This protein binds this small molecule.
Small molecule (SMILES): Cc1nc(-c2ccccc2)[nH]c1CCN1C(=O)c2ccccc2C1=O

Sequence of chain 1.C:
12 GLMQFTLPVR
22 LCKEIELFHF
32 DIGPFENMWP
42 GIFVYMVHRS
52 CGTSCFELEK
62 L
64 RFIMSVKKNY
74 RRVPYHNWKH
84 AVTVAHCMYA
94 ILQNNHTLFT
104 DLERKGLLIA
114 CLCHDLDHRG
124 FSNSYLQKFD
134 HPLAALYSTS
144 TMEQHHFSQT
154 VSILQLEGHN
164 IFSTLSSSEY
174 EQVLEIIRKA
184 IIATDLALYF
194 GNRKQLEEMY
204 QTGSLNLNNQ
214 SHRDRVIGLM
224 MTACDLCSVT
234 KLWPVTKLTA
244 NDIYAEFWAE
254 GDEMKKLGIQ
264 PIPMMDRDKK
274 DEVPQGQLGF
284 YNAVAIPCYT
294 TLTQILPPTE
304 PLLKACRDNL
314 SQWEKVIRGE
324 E

Binding-site contacts:
Ligand atom C23 contacts residue MET267 of chain 1.C at 3.5 Å (hydrophobic).
Ligand atom C12 contacts residue GLN280 of chain 1.C at 3.7 Å.
Ligand atom C19 contacts residue MET267 of chain 1.C at 3.6 Å (hydrophobic).
Ligand atom C15 contacts residue MET267 of chain 1.C at 3.6 Å (hydrophobic).
Ligand atom C17 contacts residue ILE246 of chain 1.C at 3.4 Å (hydrophobic).
Ligand atom C21 contacts residue LEU229 of chain 1.C at 3.3 Å (hydrophobic).
Ligand atom C24 contacts residue GLU275 of chain 1.C at 3.6 Å.
Ligand atom C23 contacts residue PRO266 of chain 1.C at 3.5 Å (hydrophobic).
Ligand atom C5 contacts residue MET267 of chain 1.C at 3.7 Å (hydrophobic).
Ligand atom C25 contacts residue PRO266 of chain 1.C at 3.5 Å (hydrophobic).
Ligand atom C20 contacts residue TYR247 of chain 1.C at 3.4 Å (hydrophobic).
Ligand atom C5 contacts residue GLY279 of chain 1.C at 3.4 Å.
Ligand atom C2 contacts residue PHE250 of chain 1.C at 3.8 Å (hydrophobic).
Ligand atom C8 contacts residue PHE283 of chain 1.C at 3.7 Å (hydrophobic).
Ligand atom C20 contacts residue VAL276 of chain 1.C at 3.8 Å (hydrophobic).
Ligand atom C11 contacts residue TYR247 of chain 1.C at 3.5 Å (hydrophobic).
Ligand atom C15 contacts residue GLY279 of chain 1.C at 3.6 Å.
Ligand atom C16 contacts residue PHE283 of chain 1.C at 3.6 Å (hydrophobic).
Ligand atom C24 contacts residue VAL276 of chain 1.C at 3.6 Å (hydrophobic).
Ligand atom O13 contacts residue GLN280 of chain 1.C at 3.2 Å (h-bond).
Ligand atom C25 contacts residue GLU275 of chain 1.C at 3.6 Å.
Ligand atom O13 contacts residue ILE246 of chain 1.C at 3.8 Å.
Ligand atom C11 contacts residue GLN280 of chain 1.C at 3.7 Å.
Ligand atom C2 contacts residue PHE283 of chain 1.C at 3.7 Å (hydrophobic).
Ligand atom C12 contacts residue TYR247 of chain 1.C at 3.6 Å (hydrophobic).
Ligand atom N6 contacts residue GLY279 of chain 1.C at 3.7 Å.
Ligand atom C25 contacts residue LYS272 of chain 1.C at 3.7 Å.
Ligand atom N4 contacts residue GLY279 of chain 1.C at 3.7 Å.
Ligand atom C12 contacts residue PHE283 of chain 1.C at 3.3 Å (hydrophobic).
Ligand atom C7 contacts residue GLY279 of chain 1.C at 3.6 Å.
Ligand atom C9 contacts residue PHE283 of chain 1.C at 3.5 Å (hydrophobic).
Ligand atom O14 contacts residue MET267 of chain 1.C at 3.5 Å (h-bond).
Ligand atom C5 contacts residue TYR247 of chain 1.C at 3.4 Å (hydrophobic).
Ligand atom C10 contacts residue MET267 of chain 1.C at 3.6 Å (hydrophobic).
Ligand atom C22 contacts residue LEU229 of chain 1.C at 3.4 Å (hydrophobic).
Ligand atom C7 contacts residue TYR247 of chain 1.C at 3.4 Å (hydrophobic).
Ligand atom N6 contacts residue MET267 of chain 1.C at 3.8 Å.
Ligand atom N4 contacts residue TYR247 of chain 1.C at 2.3 Å (h-bond).
Ligand atom C18 contacts residue MET267 of chain 1.C at 3.8 Å (hydrophobic).
Ligand atom C10 contacts residue GLY279 of chain 1.C at 3.6 Å.